Binding-site contacts:
Ligand atom C4 contacts residue ARG347 of chain 1.C at 4.1 Å.
Ligand atom C3 contacts residue ARG277 of chain 1.C at 3.6 Å.
Ligand atom C3 contacts residue SER280 of chain 1.C at 3.8 Å.
Ligand atom N2 contacts residue LYS276 of chain 1.C at 3.8 Å.
Ligand atom C5 contacts residue ARG277 of chain 1.C at 3.8 Å.
Ligand atom C7 contacts residue ARG347 of chain 1.C at 3.7 Å.
Ligand atom N3 contacts residue LYS276 of chain 1.C at 4.1 Å.
Ligand atom C2 contacts residue GLY344 of chain 1.C at 4.1 Å.
Ligand atom C1 contacts residue LYS276 of chain 1.C at 4.3 Å.
Ligand atom C8 contacts residue ARG347 of chain 1.C at 3.5 Å.
Ligand atom C9 contacts residue SER280 of chain 1.C at 4.0 Å.
Ligand atom N3 contacts residue SER280 of chain 1.C at 2.7 Å (h-bond).
Ligand atom C8 contacts residue ARG277 of chain 1.C at 3.9 Å.
Ligand atom O1 contacts residue ARG347 of chain 1.C at 3.6 Å.
Ligand atom O1 contacts residue ARG277 of chain 1.C at 4.0 Å.
Ligand atom C9 contacts residue ARG277 of chain 1.C at 3.7 Å.
Ligand atom N1 contacts residue GLY344 of chain 1.C at 3.4 Å (h-bond).
Ligand atom C5 contacts residue GLY344 of chain 1.C at 4.2 Å.
Ligand atom N3 contacts residue ARG277 of chain 1.C at 3.8 Å.
Ligand atom N2 contacts residue ILE348 of chain 1.C at 4.2 Å.
Ligand atom C1 contacts residue ARG277 of chain 1.C at 4.3 Å.
Ligand atom N3 contacts residue ARG347 of chain 1.C at 4.0 Å.
Ligand atom C1 contacts residue SER345 of chain 1.C at 4.3 Å.
Ligand atom C2 contacts residue LYS276 of chain 1.C at 4.3 Å.
Ligand atom N1 contacts residue LYS276 of chain 1.C at 4.4 Å.
Ligand atom C6 contacts residue ARG277 of chain 1.C at 3.7 Å.
Ligand atom C7 contacts residue ASP371 of chain 1.C at 3.5 Å.
Ligand atom N2 contacts residue SER345 of chain 1.C at 4.0 Å.
Ligand atom C2 contacts residue ILE348 of chain 1.C at 3.7 Å (hydrophobic).
Ligand atom C4 contacts residue ARG277 of chain 1.C at 3.7 Å.
Ligand atom C5 contacts residue ARG347 of chain 1.C at 3.4 Å.
Ligand atom C3 contacts residue GLY344 of chain 1.C at 4.2 Å.
Ligand atom N2 contacts residue GLY344 of chain 1.C at 3.5 Å (h-bond).
Ligand atom C1 contacts residue GLY344 of chain 1.C at 3.2 Å.
Ligand atom C3 contacts residue ARG347 of chain 1.C at 3.9 Å.
Ligand atom C6 contacts residue ARG347 of chain 1.C at 3.4 Å.
Ligand atom C9 contacts residue ARG347 of chain 1.C at 3.5 Å.
Ligand atom N1 contacts residue SER345 of chain 1.C at 3.8 Å.
Ligand atom C4 contacts residue GLY344 of chain 1.C at 3.6 Å.
Ligand atom C2 contacts residue SER280 of chain 1.C at 3.3 Å.

Sequence of chain 1.C:
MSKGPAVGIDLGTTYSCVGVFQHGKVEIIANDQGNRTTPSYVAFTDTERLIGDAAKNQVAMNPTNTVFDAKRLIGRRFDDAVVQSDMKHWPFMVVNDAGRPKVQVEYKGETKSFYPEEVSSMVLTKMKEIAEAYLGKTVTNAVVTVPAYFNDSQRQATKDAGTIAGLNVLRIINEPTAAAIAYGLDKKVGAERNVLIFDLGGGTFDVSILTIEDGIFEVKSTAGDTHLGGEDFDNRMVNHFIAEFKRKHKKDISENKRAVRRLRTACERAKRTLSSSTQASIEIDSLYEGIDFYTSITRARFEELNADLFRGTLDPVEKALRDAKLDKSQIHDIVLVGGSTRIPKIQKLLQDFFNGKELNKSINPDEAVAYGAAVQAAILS

A protein and the small-molecule ligand that binds it are described below.
Small molecule (SMILES): COc1ccc2ncnc(N)c2c1